A small-molecule ligand and the protein it binds are described below.
Small molecule (SMILES): OC[C@H]1O[C@H](O[C@H]2[C@H](O)[C@@H](O)[C@@H](O)O[C@@H]2CO)[C@H](O)[C@@H](O)[C@@H]1O

Binding-site contacts:
Ligand atom C6 contacts residue PRO154 of chain 1.C at 4.0 Å (hydrophobic).
Ligand atom O1 contacts residue TRP62 of chain 1.C at 4.0 Å.
Ligand atom C2 contacts residue ASP65 of chain 1.C at 3.1 Å.
Ligand atom C1 contacts residue ASP14 of chain 1.C at 3.8 Å.
Ligand atom O2 contacts residue GLU111 of chain 1.C at 2.3 Å (salt-bridge).
Ligand atom C6 contacts residue GLU153 of chain 1.C at 3.2 Å.
Ligand atom C4 contacts residue TRP340 of chain 1.C at 3.9 Å (hydrophobic).
Ligand atom C6 contacts residue ARG344 of chain 1.C at 3.6 Å.
Ligand atom O3 contacts residue ASP65 of chain 1.C at 2.5 Å (salt-bridge).
Ligand atom O3 contacts residue ARG66 of chain 1.C at 2.8 Å (salt-bridge).
Ligand atom O1 contacts residue LYS15 of chain 1.C at 3.5 Å (salt-bridge).
Ligand atom O6 contacts residue TYR155 of chain 1.C at 3.7 Å.
Ligand atom O4 contacts residue ARG66 of chain 1.C at 2.3 Å (salt-bridge).
Ligand atom C4 contacts residue ARG66 of chain 1.C at 3.3 Å.
Ligand atom O3 contacts residue TRP340 of chain 1.C at 3.7 Å.
Ligand atom C2 contacts residue TRP230 of chain 1.C at 3.8 Å (hydrophobic).
Ligand atom O6 contacts residue ARG344 of chain 1.C at 3.9 Å.
Ligand atom C2 contacts residue GLU111 of chain 1.C at 3.3 Å.
Ligand atom O6 contacts residue PRO154 of chain 1.C at 3.5 Å.
Ligand atom O2 contacts residue LYS15 of chain 1.C at 2.6 Å (salt-bridge).
Ligand atom O2 contacts residue TRP62 of chain 1.C at 3.5 Å (h-bond).
Ligand atom C3 contacts residue ASP65 of chain 1.C at 3.4 Å.
Ligand atom C3 contacts residue GLU111 of chain 1.C at 3.9 Å.
Ligand atom C2 contacts residue TRP340 of chain 1.C at 3.9 Å (hydrophobic).
Ligand atom O1 contacts residue ASN12 of chain 1.C at 3.5 Å (h-bond).
Ligand atom O2 contacts residue TRP230 of chain 1.C at 4.0 Å.
Ligand atom O4 contacts residue TRP62 of chain 1.C at 3.9 Å.
Ligand atom C2 contacts residue LYS15 of chain 1.C at 3.8 Å.
Ligand atom O2 contacts residue ALA63 of chain 1.C at 3.6 Å.
Ligand atom O2 contacts residue ASP65 of chain 1.C at 2.4 Å (salt-bridge).
Ligand atom C3 contacts residue TRP62 of chain 1.C at 3.7 Å (hydrophobic).
Ligand atom O4 contacts residue ARG344 of chain 1.C at 3.4 Å (salt-bridge).
Ligand atom O6 contacts residue GLU153 of chain 1.C at 2.2 Å (salt-bridge).
Ligand atom C3 contacts residue ARG66 of chain 1.C at 3.8 Å.
Ligand atom O5 contacts residue TYR155 of chain 1.C at 3.7 Å.
Ligand atom O3 contacts residue TYR155 of chain 1.C at 3.5 Å.
Ligand atom O3 contacts residue TRP62 of chain 1.C at 3.7 Å.
Ligand atom O3 contacts residue GLU111 of chain 1.C at 3.5 Å (salt-bridge).
Ligand atom C1 contacts residue LYS15 of chain 1.C at 3.8 Å.
Ligand atom O3 contacts residue ALA63 of chain 1.C at 3.9 Å.

Sequence of chain 1.C:
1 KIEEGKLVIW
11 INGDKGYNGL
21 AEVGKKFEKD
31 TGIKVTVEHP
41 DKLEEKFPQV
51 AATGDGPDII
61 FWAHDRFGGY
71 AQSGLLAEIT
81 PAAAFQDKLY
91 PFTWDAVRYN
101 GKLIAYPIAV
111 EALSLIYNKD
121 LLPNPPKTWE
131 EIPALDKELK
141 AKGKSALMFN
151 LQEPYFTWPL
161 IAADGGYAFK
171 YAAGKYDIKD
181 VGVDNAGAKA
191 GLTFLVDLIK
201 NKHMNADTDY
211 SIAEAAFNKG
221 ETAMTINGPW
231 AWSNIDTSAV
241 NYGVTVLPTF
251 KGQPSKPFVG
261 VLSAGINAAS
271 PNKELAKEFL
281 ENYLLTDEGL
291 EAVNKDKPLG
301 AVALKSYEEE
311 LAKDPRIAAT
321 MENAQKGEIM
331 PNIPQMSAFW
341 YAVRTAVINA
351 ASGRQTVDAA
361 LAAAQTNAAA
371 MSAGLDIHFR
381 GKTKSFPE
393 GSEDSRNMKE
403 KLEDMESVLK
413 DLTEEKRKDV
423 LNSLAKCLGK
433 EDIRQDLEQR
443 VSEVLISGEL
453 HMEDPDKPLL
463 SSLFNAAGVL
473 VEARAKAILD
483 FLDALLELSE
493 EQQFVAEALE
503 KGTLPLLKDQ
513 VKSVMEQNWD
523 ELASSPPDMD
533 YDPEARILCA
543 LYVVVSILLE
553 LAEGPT